A small-molecule ligand and the protein it binds are described below.
Small molecule (SMILES): Cc1cc(CCCOc2c(C)cc(-n3nnc(C)n3)cc2C)on1

Sequence of chain 40.A:
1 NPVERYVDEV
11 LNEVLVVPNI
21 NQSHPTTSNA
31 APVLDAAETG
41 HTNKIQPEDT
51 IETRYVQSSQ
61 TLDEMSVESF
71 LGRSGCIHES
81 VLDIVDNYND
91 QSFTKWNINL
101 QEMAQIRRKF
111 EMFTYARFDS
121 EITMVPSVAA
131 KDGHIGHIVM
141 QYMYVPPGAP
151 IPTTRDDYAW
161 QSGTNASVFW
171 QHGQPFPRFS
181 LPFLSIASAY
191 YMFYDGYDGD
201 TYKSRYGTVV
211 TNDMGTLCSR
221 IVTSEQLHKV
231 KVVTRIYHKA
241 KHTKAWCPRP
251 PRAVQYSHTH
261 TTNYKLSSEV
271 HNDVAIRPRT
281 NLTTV

Binding-site contacts:
Ligand atom C5B contacts residue TYR144 of chain 40.A at 3.7 Å (hydrophobic).
Ligand atom N1A contacts residue LEU217 of chain 40.A at 3.4 Å.
Ligand atom N2A contacts residue TYR144 of chain 40.A at 4.0 Å.
Ligand atom N3A contacts residue PHE179 of chain 40.A at 3.6 Å.
Ligand atom N3A contacts residue TYR144 of chain 40.A at 3.2 Å.
Ligand atom C4A contacts residue TYR144 of chain 40.A at 3.5 Å (hydrophobic).
Ligand atom C6B contacts residue ILE98 of chain 40.A at 3.8 Å (hydrophobic).
Ligand atom CM4 contacts residue TYR142 of chain 40.A at 3.9 Å (hydrophobic).
Ligand atom C1B contacts residue ILE98 of chain 40.A at 3.6 Å (hydrophobic).
Ligand atom O1B contacts residue ILE98 of chain 40.A at 3.1 Å.
Ligand atom CM6 contacts residue TYR144 of chain 40.A at 3.7 Å (hydrophobic).
Ligand atom N1A contacts residue MET124 of chain 40.A at 3.9 Å.
Ligand atom CM3 contacts residue TYR190 of chain 40.A at 3.8 Å (hydrophobic).
Ligand atom N5A contacts residue PHE179 of chain 40.A at 3.2 Å.
Ligand atom C1C contacts residue MET214 of chain 40.A at 3.4 Å (hydrophobic).
Ligand atom C3 contacts residue LEU100 of chain 40.A at 3.7 Å (hydrophobic).
Ligand atom N2 contacts residue MET214 of chain 40.A at 3.7 Å.
Ligand atom CM4 contacts residue VAL168 of chain 40.A at 3.9 Å (hydrophobic).
Ligand atom N2A contacts residue PHE179 of chain 40.A at 3.3 Å.
Ligand atom O1 contacts residue LEU100 of chain 40.A at 3.8 Å.
Ligand atom C4 contacts residue LEU100 of chain 40.A at 3.8 Å (hydrophobic).
Ligand atom N5A contacts residue LEU217 of chain 40.A at 3.7 Å.
Ligand atom O1 contacts residue MET214 of chain 40.A at 3.2 Å.
Ligand atom CM4 contacts residue TYR144 of chain 40.A at 3.8 Å (hydrophobic).
Ligand atom CM2 contacts residue ILE122 of chain 40.A at 3.9 Å (hydrophobic).
Ligand atom C4A contacts residue PHE179 of chain 40.A at 3.5 Å (hydrophobic).
Ligand atom C5 contacts residue MET214 of chain 40.A at 3.7 Å (hydrophobic).
Ligand atom CM4 contacts residue ALA166 of chain 40.A at 3.1 Å (hydrophobic).
Ligand atom N1A contacts residue PHE179 of chain 40.A at 3.2 Å.
Ligand atom C3C contacts residue LEU181 of chain 40.A at 4.0 Å (hydrophobic).
Ligand atom C1B contacts residue LEU181 of chain 40.A at 3.9 Å (hydrophobic).
Ligand atom CM6 contacts residue LEU184 of chain 40.A at 3.6 Å (hydrophobic).
Ligand atom C5 contacts residue LEU100 of chain 40.A at 4.0 Å (hydrophobic).
Ligand atom CM6 contacts residue LEU181 of chain 40.A at 3.8 Å (hydrophobic).
Ligand atom C4 contacts residue MET214 of chain 40.A at 4.0 Å (hydrophobic).
Ligand atom CM2 contacts residue ILE77 of chain 40.A at 3.9 Å (hydrophobic).
Ligand atom C5B contacts residue LEU181 of chain 40.A at 3.6 Å (hydrophobic).
Ligand atom N2 contacts residue LEU100 of chain 40.A at 3.8 Å.
Ligand atom C4 contacts residue TYR190 of chain 40.A at 3.8 Å (hydrophobic).
Ligand atom C6B contacts residue LEU181 of chain 40.A at 3.5 Å (hydrophobic).